A small-molecule ligand and the protein it binds are described below.
Small molecule (SMILES): CCOc1noc2cc(OCCC3CCN(c4ccc(C)nn4)CC3)ccc12

Sequence of chain 27.A:
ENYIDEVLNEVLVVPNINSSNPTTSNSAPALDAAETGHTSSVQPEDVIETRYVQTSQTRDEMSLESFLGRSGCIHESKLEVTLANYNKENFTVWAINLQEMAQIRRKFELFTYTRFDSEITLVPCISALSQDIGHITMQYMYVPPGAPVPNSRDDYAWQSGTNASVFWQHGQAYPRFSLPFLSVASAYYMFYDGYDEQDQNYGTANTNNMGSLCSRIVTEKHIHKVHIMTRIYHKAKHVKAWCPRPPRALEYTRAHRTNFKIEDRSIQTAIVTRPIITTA

Binding-site contacts:
Ligand atom N24 contacts residue PHE180 of chain 27.A at 3.6 Å.
Ligand atom C15 contacts residue ILE123 of chain 27.A at 3.6 Å (hydrophobic).
Ligand atom O26 contacts residue TYR145 of chain 27.A at 3.2 Å.
Ligand atom C22 contacts residue ILE99 of chain 27.A at 3.9 Å (hydrophobic).
Ligand atom C28 contacts residue ALA167 of chain 27.A at 3.1 Å (hydrophobic).
Ligand atom C01 contacts residue THR207 of chain 27.A at 2.9 Å.
Ligand atom C10 contacts residue TYR191 of chain 27.A at 3.7 Å (hydrophobic).
Ligand atom C05 contacts residue LEU101 of chain 27.A at 3.9 Å (hydrophobic).
Ligand atom C15 contacts residue LEU182 of chain 27.A at 3.7 Å (hydrophobic).
Ligand atom C28 contacts residue TYR143 of chain 27.A at 3.4 Å (hydrophobic).
Ligand atom C18 contacts residue TYR145 of chain 27.A at 3.8 Å (hydrophobic).
Ligand atom C13 contacts residue MET213 of chain 27.A at 3.4 Å (hydrophobic).
Ligand atom C17 contacts residue LEU182 of chain 27.A at 3.7 Å (hydrophobic).
Ligand atom C22 contacts residue ILE123 of chain 27.A at 3.6 Å (hydrophobic).
Ligand atom C14 contacts residue SER121 of chain 27.A at 3.5 Å.
Ligand atom C03 contacts residue ASN211 of chain 27.A at 3.1 Å.
Ligand atom C25 contacts residue PHE180 of chain 27.A at 3.5 Å (hydrophobic).
Ligand atom C28 contacts residue TYR145 of chain 27.A at 3.3 Å (hydrophobic).
Ligand atom C12 contacts residue ILE99 of chain 27.A at 3.7 Å (hydrophobic).
Ligand atom C09 contacts residue TYR191 of chain 27.A at 3.6 Å (hydrophobic).
Ligand atom C01 contacts residue TYR192 of chain 27.A at 2.9 Å (hydrophobic).
Ligand atom C04 contacts residue MET213 of chain 27.A at 3.9 Å (hydrophobic).
Ligand atom C19 contacts residue TYR145 of chain 27.A at 3.2 Å (hydrophobic).
Ligand atom C18 contacts residue LEU182 of chain 27.A at 3.2 Å (hydrophobic).
Ligand atom C04 contacts residue ASN211 of chain 27.A at 3.4 Å.
Ligand atom C17 contacts residue ILE99 of chain 27.A at 3.8 Å (hydrophobic).
Ligand atom C14 contacts residue HIS237 of chain 27.A at 3.5 Å.
Ligand atom O23 contacts residue LEU216 of chain 27.A at 3.7 Å.
Ligand atom C21 contacts residue ILE123 of chain 27.A at 3.8 Å (hydrophobic).
Ligand atom C28 contacts residue MET144 of chain 27.A at 3.8 Å (hydrophobic).
Ligand atom O26 contacts residue PHE180 of chain 27.A at 3.7 Å.
Ligand atom C27 contacts residue PHE180 of chain 27.A at 3.2 Å (hydrophobic).
Ligand atom N07 contacts residue LEU101 of chain 27.A at 3.7 Å.
Ligand atom C19 contacts residue LEU182 of chain 27.A at 3.6 Å (hydrophobic).
Ligand atom O16 contacts residue ILE99 of chain 27.A at 3.6 Å.
Ligand atom C09 contacts residue LEU101 of chain 27.A at 3.8 Å (hydrophobic).
Ligand atom N24 contacts residue LEU216 of chain 27.A at 3.5 Å.
Ligand atom C18 contacts residue ILE99 of chain 27.A at 3.8 Å (hydrophobic).
Ligand atom N08 contacts residue LEU101 of chain 27.A at 3.8 Å.
Ligand atom N06 contacts residue LEU101 of chain 27.A at 3.2 Å.